This small molecule binds to this protein.
Small molecule (SMILES): Nc1nc2c(ncn2[C@H]2C[C@H](O)[C@@H](CO[P](=O)(O)O[P](=O)(O)OP(=O)(O)O)O2)c(=O)[nH]1

Binding-site contacts:
Ligand atom O2G contacts residue CA1 of chain 1.B at 2.4 Å.
Ligand atom C1' contacts residue TYR147 of chain 1.A at 3.4 Å (hydrophobic).
Ligand atom C5' contacts residue ASP79 of chain 1.A at 3.4 Å.
Ligand atom O4' contacts residue TYR147 of chain 1.A at 3.7 Å.
Ligand atom PG contacts residue CA1 of chain 1.B at 3.6 Å.
Ligand atom O4' contacts residue ARG146 of chain 1.A at 3.2 Å (salt-bridge).
Ligand atom O3G contacts residue PRO110 of chain 1.A at 3.7 Å.
Ligand atom PG contacts residue SER111 of chain 1.A at 3.5 Å.
Ligand atom O3' contacts residue MET148 of chain 1.A at 3.6 Å.
Ligand atom O1B contacts residue THR149 of chain 1.A at 2.6 Å (h-bond).
Ligand atom O2G contacts residue ASP81 of chain 1.A at 3.7 Å.
Ligand atom O1G contacts residue LYS28 of chain 1.A at 3.0 Å (salt-bridge).
Ligand atom O3G contacts residue SER111 of chain 1.A at 3.0 Å (h-bond).
Ligand atom PG contacts residue SER109 of chain 1.A at 3.6 Å.
Ligand atom O1A contacts residue CA1 of chain 1.B at 2.3 Å.
Ligand atom O1A contacts residue ASP81 of chain 1.A at 3.3 Å (salt-bridge).
Ligand atom C6 contacts residue LYS28 of chain 1.A at 3.5 Å.
Ligand atom O3G contacts residue SER109 of chain 1.A at 2.5 Å (h-bond).
Ligand atom O2B contacts residue CA1 of chain 1.B at 2.3 Å.
Ligand atom C4 contacts residue LYS28 of chain 1.A at 3.5 Å.
Ligand atom O3A contacts residue LYS28 of chain 1.A at 3.2 Å (salt-bridge).
Ligand atom N3 contacts residue TYR147 of chain 1.A at 3.2 Å.
Ligand atom O1G contacts residue SER111 of chain 1.A at 2.6 Å (h-bond).
Ligand atom O3' contacts residue THR149 of chain 1.A at 2.9 Å (h-bond).
Ligand atom N7 contacts residue LYS28 of chain 1.A at 3.3 Å (salt-bridge).
Ligand atom O3B contacts residue PRO110 of chain 1.A at 3.4 Å.
Ligand atom O6 contacts residue THR27 of chain 1.A at 3.3 Å.
Ligand atom PA contacts residue CA1 of chain 1.B at 3.6 Å.
Ligand atom O1B contacts residue HIS116 of chain 1.A at 3.7 Å.
Ligand atom C4 contacts residue TYR147 of chain 1.A at 3.5 Å (hydrophobic).
Ligand atom PB contacts residue CA1 of chain 1.B at 3.5 Å.
Ligand atom O2B contacts residue HIS116 of chain 1.A at 2.8 Å (h-bond).
Ligand atom O1B contacts residue PRO110 of chain 1.A at 3.6 Å.
Ligand atom C5 contacts residue LYS28 of chain 1.A at 3.2 Å.
Ligand atom O3B contacts residue LYS28 of chain 1.A at 3.3 Å (salt-bridge).
Ligand atom O2B contacts residue ASP79 of chain 1.A at 3.5 Å (salt-bridge).
Ligand atom O6 contacts residue ILE29 of chain 1.A at 3.3 Å.
Ligand atom O3' contacts residue HIS116 of chain 1.A at 3.7 Å.
Ligand atom C2' contacts residue TYR147 of chain 1.A at 3.5 Å (hydrophobic).
Ligand atom O1A contacts residue ASP79 of chain 1.A at 2.9 Å (salt-bridge).

Sequence of chain 1.A:
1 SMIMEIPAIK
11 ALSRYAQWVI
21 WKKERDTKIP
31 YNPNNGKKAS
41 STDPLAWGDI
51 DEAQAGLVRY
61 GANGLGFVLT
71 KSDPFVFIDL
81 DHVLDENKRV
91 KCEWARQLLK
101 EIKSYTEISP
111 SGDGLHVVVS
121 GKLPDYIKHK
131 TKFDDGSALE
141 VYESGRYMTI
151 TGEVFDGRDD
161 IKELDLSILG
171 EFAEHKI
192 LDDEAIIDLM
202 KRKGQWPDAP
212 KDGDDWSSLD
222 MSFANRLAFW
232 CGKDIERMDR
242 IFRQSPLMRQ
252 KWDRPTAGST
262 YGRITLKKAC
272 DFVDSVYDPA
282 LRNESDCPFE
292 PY